Binding-site contacts:
Ligand atom N13 contacts residue SER202 of chain 1.A at 3.7 Å.
Ligand atom N7 contacts residue HIS41 of chain 1.A at 3.4 Å (h-bond).
Ligand atom C1 contacts residue HIS41 of chain 1.A at 3.7 Å.
Ligand atom C2 contacts residue HIS41 of chain 1.A at 3.6 Å.
Ligand atom N7 contacts residue SER185 of chain 1.A at 3.5 Å (h-bond).
Ligand atom C8 contacts residue SER185 of chain 1.A at 2.6 Å.
Ligand atom C19 contacts residue SER202 of chain 1.A at 3.4 Å.
Ligand atom C14 contacts residue HIS41 of chain 1.A at 2.7 Å.
Ligand atom N18 contacts residue PHE201 of chain 1.A at 3.7 Å.
Ligand atom C9 contacts residue SER185 of chain 1.A at 3.0 Å.
Ligand atom C1 contacts residue ASP89 of chain 1.A at 3.6 Å.
Ligand atom C5 contacts residue PHE201 of chain 1.A at 3.7 Å (hydrophobic).
Ligand atom C3 contacts residue TYR81 of chain 1.A at 3.7 Å (hydrophobic).
Ligand atom C19 contacts residue PHE201 of chain 1.A at 3.7 Å (hydrophobic).
Ligand atom O25 contacts residue SER202 of chain 1.A at 3.0 Å (h-bond).
Ligand atom N13 contacts residue GLY203 of chain 1.A at 3.5 Å (h-bond).
Ligand atom C15 contacts residue SER185 of chain 1.A at 2.3 Å.
Ligand atom O16 contacts residue SER185 of chain 1.A at 2.3 Å (h-bond).
Ligand atom O16 contacts residue HIS41 of chain 1.A at 3.8 Å.
Ligand atom C9 contacts residue CYS181 of chain 1.A at 3.8 Å (hydrophobic).
Ligand atom C23 contacts residue GLY203 of chain 1.A at 3.4 Å.
Ligand atom C11 contacts residue CYS181 of chain 1.A at 3.7 Å (hydrophobic).
Ligand atom O16 contacts residue ALA183 of chain 1.A at 3.4 Å (h-bond).
Ligand atom N13 contacts residue LEU204 of chain 1.A at 3.6 Å.
Ligand atom N13 contacts residue CYS206 of chain 1.A at 3.6 Å.
Ligand atom N7 contacts residue SER200 of chain 1.A at 3.0 Å (h-bond).
Ligand atom C1 contacts residue HIS86 of chain 1.A at 3.4 Å.
Ligand atom C12 contacts residue GLY203 of chain 1.A at 3.7 Å.
Ligand atom N24 contacts residue SER202 of chain 1.A at 3.6 Å.
Ligand atom C3 contacts residue HIS86 of chain 1.A at 3.4 Å.
Ligand atom C14 contacts residue SER185 of chain 1.A at 1.5 Å.
Ligand atom C10 contacts residue PHE180 of chain 1.A at 3.6 Å (hydrophobic).
Ligand atom C8 contacts residue HIS41 of chain 1.A at 3.6 Å.
Ligand atom C20 contacts residue SER202 of chain 1.A at 3.0 Å.
Ligand atom C6 contacts residue HIS41 of chain 1.A at 3.8 Å.
Ligand atom C15 contacts residue HIS41 of chain 1.A at 1.4 Å.
Ligand atom C11 contacts residue SER182 of chain 1.A at 3.7 Å.
Ligand atom C8 contacts residue SER200 of chain 1.A at 3.8 Å.
Ligand atom O25 contacts residue PHE201 of chain 1.A at 3.5 Å.
Ligand atom C12 contacts residue SER202 of chain 1.A at 3.7 Å.

Sequence of chain 1.A:
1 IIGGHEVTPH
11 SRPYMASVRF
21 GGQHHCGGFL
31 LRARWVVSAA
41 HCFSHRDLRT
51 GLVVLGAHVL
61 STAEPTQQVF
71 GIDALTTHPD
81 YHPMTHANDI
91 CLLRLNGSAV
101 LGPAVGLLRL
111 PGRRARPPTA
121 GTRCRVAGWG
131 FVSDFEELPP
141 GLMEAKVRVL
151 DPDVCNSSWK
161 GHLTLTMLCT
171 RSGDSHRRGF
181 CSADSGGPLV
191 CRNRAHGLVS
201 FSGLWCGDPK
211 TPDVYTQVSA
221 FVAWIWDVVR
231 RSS

The protein below binds the small molecule below.
Small molecule (SMILES): CC(C)C[C@H](NC(=O)[C@H](N)C(C)C)C(=O)N[C@@H](CCCCN)[C@H](O)CCl